Sequence of chain 1.A:
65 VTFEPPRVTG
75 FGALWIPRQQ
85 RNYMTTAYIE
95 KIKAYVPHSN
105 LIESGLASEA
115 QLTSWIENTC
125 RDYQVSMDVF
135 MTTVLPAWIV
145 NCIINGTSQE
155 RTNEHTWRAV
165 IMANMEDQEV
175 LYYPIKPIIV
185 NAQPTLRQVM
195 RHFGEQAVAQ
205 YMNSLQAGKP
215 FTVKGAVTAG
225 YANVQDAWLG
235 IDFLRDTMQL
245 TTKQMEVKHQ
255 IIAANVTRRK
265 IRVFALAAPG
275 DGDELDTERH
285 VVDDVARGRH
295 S

The small molecule below binds the protein below.
Small molecule (SMILES): O=c1ccn([C@@H]2O[C@H](CO[P](=O)(O)O[C@H]3[C@@H](O)[C@H](n4ccc(=O)[nH]c4=O)O[C@@H]3CO[P](=O)(O)O[C@H]3[C@@H](O)[C@H](n4ccc(=O)[nH]c4=O)O[C@@H]3CO[P](=O)(O)O[C@H]3[C@@H](O)[C@H](n4ccc(=O)[nH]c4=O)O[C@@H]3COP(O)O[C@H]3[C@@H](O)[C@H](n4ccc(=O)[nH]c4=O)O[C@@H]3COP(=O)=O)[C@@H](O)[C@H]2O)c(=O)[nH]1

Binding-site contacts:
Ligand atom N1 contacts residue ASN259 of chain 1.A at 3.4 Å (h-bond).
Ligand atom OP1 contacts residue GLN192 of chain 1.A at 2.9 Å (h-bond).
Ligand atom OP2 contacts residue ARG262 of chain 1.A at 3.0 Å (salt-bridge).
Ligand atom C5' contacts residue ASN259 of chain 1.A at 3.9 Å.
Ligand atom OP1 contacts residue ARG195 of chain 1.A at 3.0 Å (salt-bridge).
Ligand atom O2' contacts residue LYS264 of chain 1.A at 3.2 Å.
Ligand atom O4' contacts residue ASN259 of chain 1.A at 2.9 Å (h-bond).
Ligand atom C2 contacts residue GLU154 of chain 1.A at 3.5 Å.
Ligand atom C1' contacts residue ASP236 of chain 1.A at 3.8 Å.
Ligand atom O2 contacts residue GLU154 of chain 1.A at 3.2 Å (salt-bridge).
Ligand atom C5 contacts residue ASN259 of chain 1.A at 3.7 Å.
Ligand atom O4 contacts residue ILE256 of chain 1.A at 3.6 Å.
Ligand atom C6 contacts residue ASN259 of chain 1.A at 3.1 Å.
Ligand atom N3 contacts residue ILE256 of chain 1.A at 3.4 Å.
Ligand atom O3' contacts residue GLN192 of chain 1.A at 3.1 Å (h-bond).
Ligand atom C4 contacts residue ASP236 of chain 1.A at 3.4 Å.
Ligand atom OP1 contacts residue SER152 of chain 1.A at 3.1 Å (h-bond).
Ligand atom C5 contacts residue ASP236 of chain 1.A at 3.4 Å.
Ligand atom C2 contacts residue ASP236 of chain 1.A at 3.0 Å.
Ligand atom N3 contacts residue ASP236 of chain 1.A at 3.1 Å (salt-bridge).
Ligand atom O2' contacts residue ASP236 of chain 1.A at 2.6 Å (salt-bridge).
Ligand atom O2 contacts residue ASP236 of chain 1.A at 3.5 Å (salt-bridge).
Ligand atom C2' contacts residue ASP236 of chain 1.A at 3.3 Å.
Ligand atom O2' contacts residue GLN192 of chain 1.A at 3.9 Å.
Ligand atom OP1 contacts residue THR222 of chain 1.A at 3.5 Å.
Ligand atom P contacts residue GLN192 of chain 1.A at 3.5 Å.
Ligand atom C4 contacts residue GLU154 of chain 1.A at 3.4 Å.
Ligand atom C4 contacts residue ILE256 of chain 1.A at 3.9 Å (hydrophobic).
Ligand atom O3' contacts residue LYS264 of chain 1.A at 3.2 Å.
Ligand atom OP2 contacts residue ARG239 of chain 1.A at 3.0 Å (salt-bridge).
Ligand atom N3 contacts residue GLU154 of chain 1.A at 3.6 Å.
Ligand atom OP2 contacts residue ARG191 of chain 1.A at 3.9 Å.
Ligand atom C5 contacts residue GLU154 of chain 1.A at 3.4 Å.
Ligand atom N1 contacts residue ASP236 of chain 1.A at 3.0 Å (salt-bridge).
Ligand atom C6 contacts residue ASP236 of chain 1.A at 3.3 Å.
Ligand atom C1' contacts residue ASN259 of chain 1.A at 3.8 Å.
Ligand atom OP1 contacts residue GLU154 of chain 1.A at 3.5 Å (salt-bridge).
Ligand atom OP1 contacts residue LYS264 of chain 1.A at 3.7 Å.
Ligand atom O4 contacts residue GLU154 of chain 1.A at 3.0 Å (salt-bridge).
Ligand atom N3 contacts residue ASN259 of chain 1.A at 3.8 Å.